Binding-site contacts:
Ligand atom C5 contacts residue LEU876 of chain 1.B at 4.1 Å (hydrophobic).
Ligand atom C3 contacts residue ASN873 of chain 1.B at 3.8 Å.
Ligand atom O7 contacts residue ASN1005 of chain 1.B at 4.4 Å.
Ligand atom O5 contacts residue LEU876 of chain 1.B at 4.0 Å.
Ligand atom C6 contacts residue LEU876 of chain 1.B at 3.7 Å (hydrophobic).
Ligand atom O5 contacts residue ASN873 of chain 1.B at 2.4 Å (h-bond).
Ligand atom C7 contacts residue ASN873 of chain 1.B at 3.1 Å.
Ligand atom N2 contacts residue ASN873 of chain 1.B at 2.9 Å (h-bond).
Ligand atom O7 contacts residue ASN873 of chain 1.B at 3.0 Å (h-bond).
Ligand atom C2 contacts residue ASN873 of chain 1.B at 2.4 Å.
Ligand atom C5 contacts residue ASN873 of chain 1.B at 3.6 Å.
Ligand atom C4 contacts residue ASN873 of chain 1.B at 4.2 Å.
Ligand atom C8 contacts residue ASN873 of chain 1.B at 4.1 Å.
Ligand atom C8 contacts residue LEU876 of chain 1.B at 4.4 Å (hydrophobic).
Ligand atom C1 contacts residue ASN873 of chain 1.B at 1.4 Å.
Ligand atom C1 contacts residue THR875 of chain 1.B at 4.4 Å.

Sequence of chain 1.B:
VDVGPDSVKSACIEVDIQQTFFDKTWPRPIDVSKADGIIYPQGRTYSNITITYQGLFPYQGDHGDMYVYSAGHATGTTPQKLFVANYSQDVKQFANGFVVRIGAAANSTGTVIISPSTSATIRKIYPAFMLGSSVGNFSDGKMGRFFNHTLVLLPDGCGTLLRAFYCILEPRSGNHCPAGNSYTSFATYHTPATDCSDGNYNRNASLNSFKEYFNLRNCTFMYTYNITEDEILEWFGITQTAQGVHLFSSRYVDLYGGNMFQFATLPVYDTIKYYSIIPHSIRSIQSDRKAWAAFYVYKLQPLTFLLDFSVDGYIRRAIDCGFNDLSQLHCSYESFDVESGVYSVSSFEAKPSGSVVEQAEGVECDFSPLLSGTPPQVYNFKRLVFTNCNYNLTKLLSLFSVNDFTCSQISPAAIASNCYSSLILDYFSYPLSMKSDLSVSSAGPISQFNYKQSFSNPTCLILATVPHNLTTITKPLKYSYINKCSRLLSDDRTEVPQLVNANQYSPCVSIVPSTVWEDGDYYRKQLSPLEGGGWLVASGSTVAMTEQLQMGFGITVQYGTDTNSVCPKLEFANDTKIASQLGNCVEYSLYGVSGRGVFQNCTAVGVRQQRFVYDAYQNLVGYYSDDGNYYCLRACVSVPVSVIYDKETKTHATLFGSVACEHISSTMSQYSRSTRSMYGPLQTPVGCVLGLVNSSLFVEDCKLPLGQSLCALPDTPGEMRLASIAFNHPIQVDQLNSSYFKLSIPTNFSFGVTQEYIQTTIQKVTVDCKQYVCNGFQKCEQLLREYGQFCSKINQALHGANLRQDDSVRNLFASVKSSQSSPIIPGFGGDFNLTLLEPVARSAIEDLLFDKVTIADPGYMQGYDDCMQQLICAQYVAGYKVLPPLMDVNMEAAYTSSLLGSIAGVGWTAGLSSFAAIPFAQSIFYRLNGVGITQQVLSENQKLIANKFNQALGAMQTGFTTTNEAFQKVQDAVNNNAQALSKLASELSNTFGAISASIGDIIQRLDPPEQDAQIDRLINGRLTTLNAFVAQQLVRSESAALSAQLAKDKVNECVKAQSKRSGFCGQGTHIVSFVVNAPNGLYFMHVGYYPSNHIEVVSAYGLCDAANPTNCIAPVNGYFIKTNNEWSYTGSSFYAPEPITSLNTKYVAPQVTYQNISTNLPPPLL

The small molecule below binds the protein below.
Small molecule (SMILES): CC(=O)N[C@H]1[C@H](O[C@H]2[C@H](O)[C@@H](NC(C)=O)CO[C@@H]2CO)O[C@H](CO)[C@@H](O)[C@@H]1O